A small-molecule ligand and the protein it binds are described below.
Small molecule (SMILES): Nc1nc2c(ncn2[C@@H]2O[C@H](CO[P](=O)(O)O[P](=O)(O)NP(=O)(O)O)[C@@H](O)[C@H]2O)c(=O)[nH]1

Binding-site contacts:
Ligand atom C6 contacts residue LYS125 of chain 1.F at 3.4 Å.
Ligand atom O6 contacts residue LEU159 of chain 1.F at 3.4 Å (h-bond).
Ligand atom O6 contacts residue ALA158 of chain 1.F at 3.1 Å (h-bond).
Ligand atom O1A contacts residue GLY27 of chain 1.F at 3.6 Å.
Ligand atom N2 contacts residue ASP127 of chain 1.F at 3.4 Å (salt-bridge).
Ligand atom O6 contacts residue LYS125 of chain 1.F at 3.3 Å.
Ligand atom PB contacts residue GLY27 of chain 1.F at 3.4 Å.
Ligand atom O3G contacts residue THR46 of chain 1.F at 2.7 Å (h-bond).
Ligand atom O2G contacts residue THR46 of chain 1.F at 3.1 Å (h-bond).
Ligand atom C5 contacts residue LYS125 of chain 1.F at 3.6 Å.
Ligand atom O3A contacts residue GLY27 of chain 1.F at 3.0 Å (h-bond).
Ligand atom O2A contacts residue ILE43 of chain 1.F at 3.5 Å.
Ligand atom C4' contacts residue ASN25 of chain 1.F at 3.6 Å.
Ligand atom O3G contacts residue PRO45 of chain 1.F at 3.4 Å.
Ligand atom PG contacts residue THR46 of chain 1.F at 3.5 Å.
Ligand atom O6 contacts residue SER157 of chain 1.F at 3.3 Å (h-bond).
Ligand atom N7 contacts residue ASN124 of chain 1.F at 3.4 Å (h-bond).
Ligand atom O2B contacts residue GLY27 of chain 1.F at 2.6 Å (h-bond).
Ligand atom O2G contacts residue GLY67 of chain 1.F at 3.3 Å.
Ligand atom N2 contacts residue LEU128 of chain 1.F at 3.4 Å.
Ligand atom O6 contacts residue ASP127 of chain 1.F at 3.4 Å (salt-bridge).
Ligand atom N9 contacts residue LYS125 of chain 1.F at 3.5 Å.
Ligand atom O2G contacts residue GLY68 of chain 1.F at 3.2 Å (h-bond).
Ligand atom O2B contacts residue LYS28 of chain 1.F at 2.9 Å (salt-bridge).
Ligand atom O1B contacts residue LYS28 of chain 1.F at 3.3 Å (salt-bridge).
Ligand atom N1 contacts residue ASP127 of chain 1.F at 2.9 Å (salt-bridge).
Ligand atom O2G contacts residue MG1 of chain 1.Y at 2.7 Å.
Ligand atom O6 contacts residue ASN124 of chain 1.F at 3.3 Å (h-bond).
Ligand atom PG contacts residue MG1 of chain 1.Y at 2.9 Å.
Ligand atom O4' contacts residue LYS125 of chain 1.F at 2.9 Å (salt-bridge).
Ligand atom O1B contacts residue MG1 of chain 1.Y at 2.5 Å.
Ligand atom O3G contacts residue THR29 of chain 1.F at 3.4 Å (h-bond).
Ligand atom C4 contacts residue LYS125 of chain 1.F at 3.5 Å.
Ligand atom O3G contacts residue MG1 of chain 1.Y at 2.1 Å.
Ligand atom O1B contacts residue THR29 of chain 1.F at 2.7 Å (h-bond).
Ligand atom PB contacts residue LYS28 of chain 1.F at 3.5 Å.
Ligand atom N3B contacts residue ASN25 of chain 1.F at 2.9 Å (h-bond).
Ligand atom O1A contacts residue THR29 of chain 1.F at 3.5 Å.
Ligand atom O2B contacts residue ALA26 of chain 1.F at 2.9 Å (h-bond).
Ligand atom O1A contacts residue THR30 of chain 1.F at 2.8 Å (h-bond).

Sequence of chain 1.F:
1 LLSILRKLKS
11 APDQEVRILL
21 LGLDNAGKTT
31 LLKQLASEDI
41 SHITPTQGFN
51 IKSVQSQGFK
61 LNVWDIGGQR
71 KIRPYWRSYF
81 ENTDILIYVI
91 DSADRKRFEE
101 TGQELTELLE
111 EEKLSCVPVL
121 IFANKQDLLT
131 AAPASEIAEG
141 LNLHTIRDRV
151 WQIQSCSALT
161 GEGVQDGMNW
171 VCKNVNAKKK